Sequence of chain 1.B:
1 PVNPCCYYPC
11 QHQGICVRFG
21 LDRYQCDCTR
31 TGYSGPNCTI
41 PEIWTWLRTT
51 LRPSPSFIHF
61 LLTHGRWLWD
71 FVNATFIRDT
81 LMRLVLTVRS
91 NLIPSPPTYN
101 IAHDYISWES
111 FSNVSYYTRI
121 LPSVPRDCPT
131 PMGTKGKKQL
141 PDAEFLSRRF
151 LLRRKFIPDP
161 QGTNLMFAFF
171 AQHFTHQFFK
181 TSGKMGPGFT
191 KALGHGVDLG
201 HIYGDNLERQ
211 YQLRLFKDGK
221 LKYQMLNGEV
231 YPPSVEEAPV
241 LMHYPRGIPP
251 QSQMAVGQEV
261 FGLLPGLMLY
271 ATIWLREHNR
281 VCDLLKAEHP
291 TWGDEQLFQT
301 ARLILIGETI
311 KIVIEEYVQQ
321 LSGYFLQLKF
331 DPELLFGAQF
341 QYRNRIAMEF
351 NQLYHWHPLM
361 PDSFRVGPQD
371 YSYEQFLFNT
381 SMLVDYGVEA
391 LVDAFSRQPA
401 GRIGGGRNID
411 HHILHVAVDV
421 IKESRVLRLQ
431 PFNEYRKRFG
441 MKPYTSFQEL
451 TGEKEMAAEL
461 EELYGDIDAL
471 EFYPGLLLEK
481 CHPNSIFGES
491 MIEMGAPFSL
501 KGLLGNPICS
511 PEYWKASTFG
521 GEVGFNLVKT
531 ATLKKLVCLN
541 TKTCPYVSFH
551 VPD

The protein below binds the small molecule below.
Small molecule (SMILES): C[C@H](C(=O)O)c1ccc(-c2ccccc2)c(F)c1

Binding-site contacts:
Ligand atom O contacts residue VAL85 of chain 1.B at 3.9 Å.
Ligand atom C7 contacts residue VAL318 of chain 1.B at 3.8 Å (hydrophobic).
Ligand atom C14 contacts residue ALA496 of chain 1.B at 3.9 Å (hydrophobic).
Ligand atom C6 contacts residue SER499 of chain 1.B at 3.9 Å.
Ligand atom C7 contacts residue SER499 of chain 1.B at 3.3 Å.
Ligand atom C14 contacts residue TYR324 of chain 1.B at 3.8 Å (hydrophobic).
Ligand atom C14 contacts residue ARG89 of chain 1.B at 3.4 Å.
Ligand atom C12 contacts residue TYR324 of chain 1.B at 3.5 Å (hydrophobic).
Ligand atom C contacts residue TRP356 of chain 1.B at 3.8 Å (hydrophobic).
Ligand atom C13 contacts residue VAL318 of chain 1.B at 3.9 Å (hydrophobic).
Ligand atom C3 contacts residue SER499 of chain 1.B at 3.3 Å.
Ligand atom O contacts residue ALA496 of chain 1.B at 3.4 Å.
Ligand atom C3 contacts residue LEU321 of chain 1.B at 3.5 Å (hydrophobic).
Ligand atom C contacts residue MET491 of chain 1.B at 3.9 Å (hydrophobic).
Ligand atom C2 contacts residue SER499 of chain 1.B at 3.6 Å.
Ligand atom O1 contacts residue TYR324 of chain 1.B at 3.0 Å (h-bond).
Ligand atom F contacts residue LEU321 of chain 1.B at 3.5 Å.
Ligand atom C5 contacts residue TRP356 of chain 1.B at 3.5 Å (hydrophobic).
Ligand atom C2 contacts residue LEU321 of chain 1.B at 3.6 Å (hydrophobic).
Ligand atom C11 contacts residue LEU321 of chain 1.B at 4.0 Å (hydrophobic).
Ligand atom C10 contacts residue ILE492 of chain 1.B at 3.7 Å (hydrophobic).
Ligand atom C1 contacts residue MET491 of chain 1.B at 3.7 Å (hydrophobic).
Ligand atom C1 contacts residue GLY495 of chain 1.B at 3.4 Å.
Ligand atom C9 contacts residue ALA496 of chain 1.B at 3.8 Å (hydrophobic).
Ligand atom O contacts residue ARG89 of chain 1.B at 2.7 Å (salt-bridge).
Ligand atom C13 contacts residue TYR324 of chain 1.B at 3.9 Å (hydrophobic).
Ligand atom C9 contacts residue VAL318 of chain 1.B at 3.9 Å (hydrophobic).
Ligand atom C6 contacts residue ALA496 of chain 1.B at 3.9 Å (hydrophobic).
Ligand atom C contacts residue GLY495 of chain 1.B at 3.6 Å.
Ligand atom C1 contacts residue ALA496 of chain 1.B at 3.6 Å (hydrophobic).
Ligand atom C5 contacts residue TYR354 of chain 1.B at 3.6 Å (hydrophobic).
Ligand atom C contacts residue LEU353 of chain 1.B at 3.9 Å (hydrophobic).
Ligand atom C7 contacts residue ALA496 of chain 1.B at 3.6 Å (hydrophobic).
Ligand atom C4 contacts residue TRP356 of chain 1.B at 3.8 Å (hydrophobic).
Ligand atom C8 contacts residue VAL318 of chain 1.B at 3.5 Å (hydrophobic).
Ligand atom O1 contacts residue ILE492 of chain 1.B at 3.5 Å.
Ligand atom O1 contacts residue ARG89 of chain 1.B at 2.9 Å (salt-bridge).
Ligand atom C8 contacts residue ALA496 of chain 1.B at 3.6 Å (hydrophobic).
Ligand atom C4 contacts residue SER499 of chain 1.B at 3.9 Å.
Ligand atom C4 contacts residue TYR354 of chain 1.B at 3.2 Å (hydrophobic).